Sequence of chain 1.B:
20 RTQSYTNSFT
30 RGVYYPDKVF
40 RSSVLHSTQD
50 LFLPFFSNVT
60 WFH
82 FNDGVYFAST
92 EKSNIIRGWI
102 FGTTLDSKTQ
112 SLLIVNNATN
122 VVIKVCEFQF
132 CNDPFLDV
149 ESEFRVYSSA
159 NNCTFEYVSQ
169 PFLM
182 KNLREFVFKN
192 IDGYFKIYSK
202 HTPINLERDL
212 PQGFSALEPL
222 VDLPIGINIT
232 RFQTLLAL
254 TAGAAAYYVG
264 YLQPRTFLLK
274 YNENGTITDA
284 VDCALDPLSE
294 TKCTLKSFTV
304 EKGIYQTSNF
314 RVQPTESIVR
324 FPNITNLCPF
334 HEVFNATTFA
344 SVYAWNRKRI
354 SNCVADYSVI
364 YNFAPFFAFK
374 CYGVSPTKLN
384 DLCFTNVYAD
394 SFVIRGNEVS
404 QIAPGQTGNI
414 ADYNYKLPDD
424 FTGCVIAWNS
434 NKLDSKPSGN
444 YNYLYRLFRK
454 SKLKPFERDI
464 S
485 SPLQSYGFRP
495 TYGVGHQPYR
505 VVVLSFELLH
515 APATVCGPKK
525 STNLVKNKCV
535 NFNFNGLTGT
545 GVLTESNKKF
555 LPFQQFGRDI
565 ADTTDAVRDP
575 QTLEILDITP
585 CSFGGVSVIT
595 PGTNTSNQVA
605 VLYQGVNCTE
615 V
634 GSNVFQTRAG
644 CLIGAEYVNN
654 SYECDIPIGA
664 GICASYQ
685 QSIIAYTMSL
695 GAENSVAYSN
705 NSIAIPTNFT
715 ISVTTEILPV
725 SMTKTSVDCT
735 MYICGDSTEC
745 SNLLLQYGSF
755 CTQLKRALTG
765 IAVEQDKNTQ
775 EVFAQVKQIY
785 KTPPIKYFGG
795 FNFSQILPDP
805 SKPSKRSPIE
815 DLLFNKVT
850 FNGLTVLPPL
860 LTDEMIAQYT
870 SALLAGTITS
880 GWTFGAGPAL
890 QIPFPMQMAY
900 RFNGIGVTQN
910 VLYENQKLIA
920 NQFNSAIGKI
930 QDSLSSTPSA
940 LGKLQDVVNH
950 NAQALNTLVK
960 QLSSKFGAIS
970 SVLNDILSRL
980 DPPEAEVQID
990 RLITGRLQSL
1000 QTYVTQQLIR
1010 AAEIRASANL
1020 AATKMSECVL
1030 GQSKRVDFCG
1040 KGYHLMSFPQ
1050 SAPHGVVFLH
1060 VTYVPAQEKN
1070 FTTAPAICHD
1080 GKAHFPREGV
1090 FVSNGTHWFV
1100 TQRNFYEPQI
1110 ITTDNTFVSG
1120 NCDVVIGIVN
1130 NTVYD

Binding-site contacts:
Ligand atom C3 contacts residue ASN704 of chain 1.B at 3.8 Å.
Ligand atom C7 contacts residue ASN704 of chain 1.B at 4.0 Å.
Ligand atom C1 contacts residue TYR791 of chain 1.A at 4.2 Å (hydrophobic).
Ligand atom C2 contacts residue ASN704 of chain 1.B at 2.5 Å.
Ligand atom C5 contacts residue ASN704 of chain 1.B at 3.7 Å.
Ligand atom C4 contacts residue ASN704 of chain 1.B at 4.3 Å.
Ligand atom C8 contacts residue ILE789 of chain 1.A at 4.0 Å (hydrophobic).
Ligand atom N2 contacts residue ASN704 of chain 1.B at 2.9 Å (h-bond).
Ligand atom O5 contacts residue ASN704 of chain 1.B at 2.4 Å (h-bond).
Ligand atom C1 contacts residue ASN704 of chain 1.B at 1.4 Å.

Sequence of chain 1.A:
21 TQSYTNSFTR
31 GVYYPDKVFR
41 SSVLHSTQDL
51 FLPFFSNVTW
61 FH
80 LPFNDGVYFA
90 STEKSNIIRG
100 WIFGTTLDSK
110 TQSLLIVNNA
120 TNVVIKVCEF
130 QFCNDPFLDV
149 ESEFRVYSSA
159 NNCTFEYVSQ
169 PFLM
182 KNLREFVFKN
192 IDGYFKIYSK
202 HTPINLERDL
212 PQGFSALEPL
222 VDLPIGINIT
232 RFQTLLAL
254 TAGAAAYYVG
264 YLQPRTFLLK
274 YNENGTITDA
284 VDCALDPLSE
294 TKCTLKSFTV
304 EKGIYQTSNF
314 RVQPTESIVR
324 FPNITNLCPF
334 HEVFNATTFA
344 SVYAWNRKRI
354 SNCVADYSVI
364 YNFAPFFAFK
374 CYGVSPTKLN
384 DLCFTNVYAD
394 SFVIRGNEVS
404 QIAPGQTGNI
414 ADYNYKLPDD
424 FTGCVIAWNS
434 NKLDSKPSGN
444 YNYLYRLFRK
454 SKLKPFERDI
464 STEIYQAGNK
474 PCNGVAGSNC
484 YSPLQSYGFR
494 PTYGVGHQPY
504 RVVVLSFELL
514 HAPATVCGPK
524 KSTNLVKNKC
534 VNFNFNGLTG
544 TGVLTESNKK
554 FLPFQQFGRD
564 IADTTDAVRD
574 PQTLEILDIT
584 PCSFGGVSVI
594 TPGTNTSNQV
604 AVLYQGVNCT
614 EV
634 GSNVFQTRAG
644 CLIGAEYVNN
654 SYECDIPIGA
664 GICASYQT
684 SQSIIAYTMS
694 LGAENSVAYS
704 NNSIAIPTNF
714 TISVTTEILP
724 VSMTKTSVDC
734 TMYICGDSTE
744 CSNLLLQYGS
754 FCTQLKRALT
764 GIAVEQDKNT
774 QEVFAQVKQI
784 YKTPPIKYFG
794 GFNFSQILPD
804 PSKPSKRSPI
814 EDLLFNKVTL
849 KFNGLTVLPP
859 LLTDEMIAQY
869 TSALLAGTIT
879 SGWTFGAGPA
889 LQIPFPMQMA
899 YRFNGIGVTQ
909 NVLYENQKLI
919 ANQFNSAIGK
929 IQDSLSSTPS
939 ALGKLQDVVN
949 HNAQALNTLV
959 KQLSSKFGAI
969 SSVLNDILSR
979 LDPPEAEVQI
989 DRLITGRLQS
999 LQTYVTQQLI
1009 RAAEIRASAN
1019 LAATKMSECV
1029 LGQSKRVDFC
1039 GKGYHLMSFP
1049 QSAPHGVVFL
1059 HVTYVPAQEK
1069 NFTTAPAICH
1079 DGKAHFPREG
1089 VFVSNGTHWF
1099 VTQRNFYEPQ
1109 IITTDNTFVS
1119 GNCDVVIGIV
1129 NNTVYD

A small-molecule ligand and the protein it binds are described below.
Small molecule (SMILES): CC(=O)N[C@@H]1[C@@H](O)[C@H](O)[C@@H](CO)O[C@H]1O